A protein and the small-molecule ligand that binds it are described below.
Small molecule (SMILES): CC(=O)N[C@@H]1[C@@H](O)[C@H](O)[C@@H](CO)O[C@H]1O

Sequence of chain 1.A:
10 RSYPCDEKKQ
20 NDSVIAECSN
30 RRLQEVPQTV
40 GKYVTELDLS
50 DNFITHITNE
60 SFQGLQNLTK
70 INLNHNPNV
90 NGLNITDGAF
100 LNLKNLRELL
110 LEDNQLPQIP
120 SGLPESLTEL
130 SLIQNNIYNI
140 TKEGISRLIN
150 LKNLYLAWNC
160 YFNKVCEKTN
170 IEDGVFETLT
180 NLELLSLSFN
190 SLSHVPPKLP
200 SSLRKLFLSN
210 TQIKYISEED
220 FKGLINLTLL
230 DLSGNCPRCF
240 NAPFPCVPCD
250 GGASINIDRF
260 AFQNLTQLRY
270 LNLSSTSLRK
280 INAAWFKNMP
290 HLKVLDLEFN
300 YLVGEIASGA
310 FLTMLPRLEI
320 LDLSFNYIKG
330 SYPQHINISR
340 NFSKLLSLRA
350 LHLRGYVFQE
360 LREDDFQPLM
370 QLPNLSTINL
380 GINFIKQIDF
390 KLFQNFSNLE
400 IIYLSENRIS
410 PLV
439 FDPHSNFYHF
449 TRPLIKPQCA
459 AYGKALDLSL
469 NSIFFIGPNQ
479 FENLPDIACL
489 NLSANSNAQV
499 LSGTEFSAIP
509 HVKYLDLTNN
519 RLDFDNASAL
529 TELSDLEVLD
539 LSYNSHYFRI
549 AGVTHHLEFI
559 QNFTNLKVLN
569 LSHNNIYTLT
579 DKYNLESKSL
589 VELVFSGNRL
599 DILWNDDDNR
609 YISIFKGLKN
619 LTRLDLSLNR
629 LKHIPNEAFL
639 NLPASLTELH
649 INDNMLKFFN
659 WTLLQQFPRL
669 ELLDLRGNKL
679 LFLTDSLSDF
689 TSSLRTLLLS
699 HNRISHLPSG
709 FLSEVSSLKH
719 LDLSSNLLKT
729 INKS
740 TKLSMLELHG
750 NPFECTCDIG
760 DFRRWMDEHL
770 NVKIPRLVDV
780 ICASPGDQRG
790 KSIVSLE

Binding-site contacts:
Ligand atom C6 contacts residue ARG348 of chain 1.A at 4.0 Å.
Ligand atom O6 contacts residue ARG348 of chain 1.A at 3.1 Å (salt-bridge).
Ligand atom O5 contacts residue ARG348 of chain 1.A at 3.3 Å (salt-bridge).
Ligand atom C8 contacts residue PRO372 of chain 1.A at 4.1 Å (hydrophobic).
Ligand atom C5 contacts residue ARG348 of chain 1.A at 4.0 Å.
Ligand atom C3 contacts residue ASN373 of chain 1.A at 3.7 Å.
Ligand atom O7 contacts residue ASN373 of chain 1.A at 4.1 Å.
Ligand atom C4 contacts residue ASN373 of chain 1.A at 4.2 Å.
Ligand atom C7 contacts residue SER346 of chain 1.A at 4.5 Å.
Ligand atom N2 contacts residue ASN373 of chain 1.A at 2.8 Å (h-bond).
Ligand atom C2 contacts residue ASN373 of chain 1.A at 2.4 Å.
Ligand atom C1 contacts residue ARG348 of chain 1.A at 4.0 Å.
Ligand atom C7 contacts residue ASN373 of chain 1.A at 3.7 Å.
Ligand atom O5 contacts residue ASN373 of chain 1.A at 2.4 Å (h-bond).
Ligand atom C4 contacts residue ARG348 of chain 1.A at 4.2 Å.
Ligand atom C1 contacts residue ASN373 of chain 1.A at 1.4 Å.
Ligand atom C8 contacts residue LEU345 of chain 1.A at 3.8 Å (hydrophobic).
Ligand atom C5 contacts residue ASN373 of chain 1.A at 3.7 Å.
Ligand atom C8 contacts residue SER346 of chain 1.A at 4.5 Å.
Ligand atom O7 contacts residue SER346 of chain 1.A at 3.7 Å.
Ligand atom C2 contacts residue ARG348 of chain 1.A at 4.3 Å.